Sequence of chain 1.A:
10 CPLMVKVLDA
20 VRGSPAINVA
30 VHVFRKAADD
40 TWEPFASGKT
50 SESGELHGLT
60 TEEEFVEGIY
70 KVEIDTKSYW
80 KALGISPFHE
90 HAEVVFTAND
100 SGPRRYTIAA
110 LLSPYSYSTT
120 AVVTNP

Sequence of chain 2.A:
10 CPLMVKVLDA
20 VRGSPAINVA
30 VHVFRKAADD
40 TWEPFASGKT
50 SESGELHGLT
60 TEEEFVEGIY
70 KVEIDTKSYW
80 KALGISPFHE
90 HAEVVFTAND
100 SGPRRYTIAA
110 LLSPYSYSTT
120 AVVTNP

This small molecule binds to this protein.
Small molecule (SMILES): O=c1cc(-c2ccc(O)c(O)c2)oc2cc(O)cc(O)c12

Binding-site contacts:
Ligand atom C10 contacts residue LU21 of chain 2.C at 0.3 Å.
Ligand atom C2 contacts residue SER117 of chain 2.A at 3.1 Å.
Ligand atom C14 contacts residue LU21 of chain 2.C at 0.6 Å.
Ligand atom C13 contacts residue LU21 of chain 2.C at 0.7 Å.
Ligand atom C8 contacts residue ALA108 of chain 1.A at 3.2 Å (hydrophobic).
Ligand atom C2 contacts residue LU21 of chain 2.C at 1.0 Å.
Ligand atom O1 contacts residue THR119 of chain 2.A at 2.7 Å (h-bond).
Ligand atom O6 contacts residue LYS15 of chain 1.A at 3.6 Å.
Ligand atom C6 contacts residue LU21 of chain 2.C at 0.7 Å.
Ligand atom C12 contacts residue LU21 of chain 2.C at 0.6 Å.
Ligand atom O2 contacts residue THR119 of chain 1.A at 3.6 Å.
Ligand atom C1 contacts residue LU21 of chain 2.C at 0.6 Å.
Ligand atom O3 contacts residue THR119 of chain 1.A at 3.3 Å (h-bond).
Ligand atom C8 contacts residue LU21 of chain 2.C at 0.8 Å.
Ligand atom O1 contacts residue THR118 of chain 2.A at 3.4 Å (h-bond).
Ligand atom C7 contacts residue LU21 of chain 2.C at 0.6 Å.
Ligand atom C11 contacts residue LU21 of chain 2.C at 0.4 Å.
Ligand atom C15 contacts residue LU21 of chain 2.C at 0.4 Å.
Ligand atom C4 contacts residue LU21 of chain 2.C at 0.8 Å.
Ligand atom C4 contacts residue SER117 of chain 1.A at 3.4 Å.
Ligand atom O5 contacts residue LYS15 of chain 1.A at 3.5 Å.
Ligand atom C5 contacts residue LU21 of chain 2.C at 0.7 Å.
Ligand atom O1 contacts residue SER117 of chain 2.A at 2.8 Å (h-bond).
Ligand atom O6 contacts residue LYS15 of chain 2.A at 3.2 Å.
Ligand atom C1 contacts residue THR119 of chain 2.A at 3.5 Å.
Ligand atom O3 contacts residue ALA108 of chain 1.A at 3.3 Å.
Ligand atom C13 contacts residue LYS15 of chain 1.A at 3.6 Å.
Ligand atom O1 contacts residue LU21 of chain 2.C at 1.7 Å (h-bond).
Ligand atom C3 contacts residue LEU110 of chain 1.A at 3.4 Å (hydrophobic).
Ligand atom O6 contacts residue LU21 of chain 2.C at 1.2 Å (h-bond).
Ligand atom O3 contacts residue LU21 of chain 2.C at 1.0 Å.
Ligand atom O4 contacts residue LU21 of chain 2.C at 0.8 Å.
Ligand atom C3 contacts residue SER117 of chain 2.A at 2.9 Å.
Ligand atom C3 contacts residue LU21 of chain 2.C at 0.8 Å.
Ligand atom O5 contacts residue LU21 of chain 2.C at 1.4 Å.
Ligand atom O2 contacts residue LU21 of chain 2.C at 0.9 Å.
Ligand atom C13 contacts residue LYS15 of chain 2.A at 3.4 Å.
Ligand atom O2 contacts residue SER117 of chain 1.A at 2.3 Å (h-bond).
Ligand atom C9 contacts residue LU21 of chain 2.C at 0.8 Å.
Ligand atom C2 contacts residue THR119 of chain 2.A at 3.2 Å.